Sequence of chain 1.D:
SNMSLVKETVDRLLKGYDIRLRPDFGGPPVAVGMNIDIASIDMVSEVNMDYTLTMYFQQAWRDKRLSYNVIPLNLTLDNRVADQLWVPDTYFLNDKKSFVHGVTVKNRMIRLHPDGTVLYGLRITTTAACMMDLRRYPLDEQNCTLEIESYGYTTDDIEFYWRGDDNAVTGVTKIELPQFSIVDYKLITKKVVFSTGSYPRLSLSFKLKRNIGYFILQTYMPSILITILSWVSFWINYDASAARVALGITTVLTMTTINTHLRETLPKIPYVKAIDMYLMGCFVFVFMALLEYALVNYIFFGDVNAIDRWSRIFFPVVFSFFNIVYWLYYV

Binding-site contacts:
Ligand atom O5 contacts residue HIS143 of chain 1.D at 3.4 Å (h-bond).
Ligand atom C4 contacts residue ASN104 of chain 1.D at 4.2 Å.
Ligand atom C5 contacts residue ASN104 of chain 1.D at 3.6 Å.
Ligand atom C3 contacts residue ASN104 of chain 1.D at 3.8 Å.
Ligand atom C6 contacts residue HIS143 of chain 1.D at 3.8 Å.
Ligand atom C5 contacts residue HIS143 of chain 1.D at 3.9 Å.
Ligand atom O7 contacts residue LEU103 of chain 1.D at 3.6 Å.
Ligand atom C1 contacts residue ASN104 of chain 1.D at 1.4 Å.
Ligand atom C2 contacts residue ASN104 of chain 1.D at 2.5 Å.
Ligand atom C1 contacts residue HIS143 of chain 1.D at 4.0 Å.
Ligand atom O6 contacts residue HIS143 of chain 1.D at 4.5 Å.
Ligand atom C8 contacts residue ASN104 of chain 1.D at 4.2 Å.
Ligand atom O7 contacts residue ASN104 of chain 1.D at 3.6 Å.
Ligand atom C1 contacts residue PRO144 of chain 1.D at 4.3 Å (hydrophobic).
Ligand atom O7 contacts residue PRO102 of chain 1.D at 3.7 Å.
Ligand atom O5 contacts residue ASN104 of chain 1.D at 2.3 Å (h-bond).
Ligand atom C7 contacts residue ASN104 of chain 1.D at 3.4 Å.
Ligand atom N2 contacts residue ASN104 of chain 1.D at 2.7 Å (h-bond).

This protein binds this small molecule.
Small molecule (SMILES): CC(=O)N[C@H]1[C@H](O[C@H]2[C@H](O)[C@@H](NC(C)=O)CO[C@@H]2CO)O[C@H](CO)[C@@H](O[C@@H]2O[C@H](CO[C@H]3O[C@H](CO)[C@@H](O)[C@H](O)[C@@H]3O)[C@@H](O)[C@H](O[C@H]3O[C@H](CO)[C@@H](O)[C@H](O)[C@@H]3O)[C@@H]2O)[C@@H]1O